Sequence of chain 1.D:
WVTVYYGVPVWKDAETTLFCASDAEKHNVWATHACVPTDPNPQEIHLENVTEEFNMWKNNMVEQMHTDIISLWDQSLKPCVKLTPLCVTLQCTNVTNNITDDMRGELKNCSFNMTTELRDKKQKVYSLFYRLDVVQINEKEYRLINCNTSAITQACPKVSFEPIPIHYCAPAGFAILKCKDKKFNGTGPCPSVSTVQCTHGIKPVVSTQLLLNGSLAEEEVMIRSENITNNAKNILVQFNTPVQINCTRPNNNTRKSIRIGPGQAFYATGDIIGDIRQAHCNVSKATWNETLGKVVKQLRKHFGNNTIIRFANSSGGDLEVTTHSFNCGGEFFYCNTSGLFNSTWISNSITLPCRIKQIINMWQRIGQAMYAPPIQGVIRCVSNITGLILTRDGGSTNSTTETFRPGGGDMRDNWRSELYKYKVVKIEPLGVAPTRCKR

The small molecule below binds the protein below.
Small molecule (SMILES): CC(=O)N[C@@H]1[C@@H](O)[C@H](O)[C@@H](CO)O[C@H]1O

Binding-site contacts:
Ligand atom O7 contacts residue ASN138 of chain 1.D at 3.3 Å (h-bond).
Ligand atom C1 contacts residue ASN138 of chain 1.D at 1.5 Å.
Ligand atom C3 contacts residue ASN138 of chain 1.D at 3.8 Å.
Ligand atom C4 contacts residue ASN138 of chain 1.D at 4.2 Å.
Ligand atom O5 contacts residue GLY149 of chain 1.D at 4.4 Å.
Ligand atom C7 contacts residue ASN138 of chain 1.D at 3.2 Å.
Ligand atom C8 contacts residue ASN138 of chain 1.D at 3.9 Å.
Ligand atom N2 contacts residue ASN138 of chain 1.D at 2.8 Å (h-bond).
Ligand atom C5 contacts residue ASN138 of chain 1.D at 3.7 Å.
Ligand atom C2 contacts residue ASN138 of chain 1.D at 2.4 Å.
Ligand atom O5 contacts residue ASN138 of chain 1.D at 2.4 Å (h-bond).
Ligand atom C8 contacts residue THR137 of chain 1.D at 3.4 Å.